Binding-site contacts:
Ligand atom C4 contacts residue PRO33 of chain 1.A at 3.7 Å (hydrophobic).
Ligand atom O contacts residue TYR70 of chain 1.A at 3.9 Å.
Ligand atom C5 contacts residue PRO33 of chain 1.A at 3.7 Å (hydrophobic).
Ligand atom O contacts residue ARG51 of chain 1.A at 3.0 Å (salt-bridge).
Ligand atom O contacts residue CYS31 of chain 1.A at 3.0 Å (h-bond).
Ligand atom C contacts residue PHE120 of chain 1.A at 4.0 Å (hydrophobic).
Ligand atom C contacts residue TYR30 of chain 1.A at 3.4 Å (hydrophobic).
Ligand atom C3 contacts residue ARG51 of chain 1.A at 3.7 Å.
Ligand atom C4 contacts residue TYR70 of chain 1.A at 3.5 Å (hydrophobic).
Ligand atom C contacts residue SER118 of chain 1.A at 3.4 Å.
Ligand atom C8 contacts residue TYR70 of chain 1.A at 4.0 Å (hydrophobic).
Ligand atom O3 contacts residue ARG143 of chain 1.A at 3.0 Å (salt-bridge).
Ligand atom C2 contacts residue TYR70 of chain 1.A at 4.1 Å (hydrophobic).
Ligand atom C7 contacts residue TYR70 of chain 1.A at 4.0 Å (hydrophobic).
Ligand atom C2 contacts residue PRO33 of chain 1.A at 3.9 Å (hydrophobic).
Ligand atom C5 contacts residue TYR70 of chain 1.A at 3.6 Å (hydrophobic).
Ligand atom C1 contacts residue PRO33 of chain 1.A at 3.8 Å (hydrophobic).
Ligand atom C6 contacts residue TYR70 of chain 1.A at 3.8 Å (hydrophobic).
Ligand atom O contacts residue GLY81 of chain 1.A at 3.3 Å.
Ligand atom C3 contacts residue ASN82 of chain 1.A at 3.8 Å.
Ligand atom C contacts residue EDO1 of chain 1.P at 3.5 Å.
Ligand atom C9 contacts residue PRO33 of chain 1.A at 4.1 Å (hydrophobic).
Ligand atom C3 contacts residue TYR70 of chain 1.A at 3.7 Å (hydrophobic).
Ligand atom O1 contacts residue PRO33 of chain 1.A at 3.8 Å.
Ligand atom C2 contacts residue EDO1 of chain 1.P at 3.8 Å.
Ligand atom C6 contacts residue LEU153 of chain 1.A at 4.1 Å (hydrophobic).
Ligand atom C7 contacts residue LEU153 of chain 1.A at 3.9 Å (hydrophobic).
Ligand atom O1 contacts residue ARG51 of chain 1.A at 3.4 Å (salt-bridge).
Ligand atom P contacts residue ARG143 of chain 1.A at 3.8 Å.
Ligand atom C2 contacts residue CYS31 of chain 1.A at 3.6 Å (hydrophobic).
Ligand atom C1 contacts residue EDO1 of chain 1.P at 4.0 Å.
Ligand atom O contacts residue ASN82 of chain 1.A at 2.9 Å (h-bond).
Ligand atom C6 contacts residue PRO33 of chain 1.A at 3.8 Å (hydrophobic).
Ligand atom C9 contacts residue TYR70 of chain 1.A at 3.6 Å (hydrophobic).
Ligand atom C3 contacts residue CYS31 of chain 1.A at 3.5 Å (hydrophobic).
Ligand atom C3 contacts residue PRO33 of chain 1.A at 4.0 Å (hydrophobic).
Ligand atom O4 contacts residue ARG143 of chain 1.A at 2.8 Å (salt-bridge).
Ligand atom C7 contacts residue PRO33 of chain 1.A at 4.0 Å (hydrophobic).
Ligand atom O1 contacts residue TYR70 of chain 1.A at 3.5 Å.
Ligand atom C3 contacts residue GLY81 of chain 1.A at 3.8 Å.

The small molecule below binds the protein below.
Small molecule (SMILES): Cc1cc(=O)oc2cc(OP(=O)(O)O)ccc12

Sequence of chain 1.A:
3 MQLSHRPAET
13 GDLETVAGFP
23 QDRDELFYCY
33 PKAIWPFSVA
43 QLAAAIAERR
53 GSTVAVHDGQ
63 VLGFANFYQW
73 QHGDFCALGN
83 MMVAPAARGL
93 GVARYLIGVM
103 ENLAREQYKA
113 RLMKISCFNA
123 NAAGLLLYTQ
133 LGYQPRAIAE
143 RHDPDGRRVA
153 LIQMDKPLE